Binding-site contacts:
Ligand atom O2 contacts residue G3 of chain 1.A at 2.7 Å (h-bond).
Ligand atom C4 contacts residue G3 of chain 1.A at 3.3 Å.
Ligand atom O6 contacts residue C2 of chain 1.A at 2.8 Å (h-bond).
Ligand atom O3' contacts residue GLN80 of chain 1.C at 3.4 Å (h-bond).
Ligand atom O4 contacts residue A4 of chain 1.A at 3.1 Å (h-bond).
Ligand atom C4' contacts residue GLN80 of chain 1.C at 3.4 Å.
Ligand atom O5' contacts residue ASN52 of chain 1.C at 2.9 Å (h-bond).
Ligand atom N1 contacts residue C5 of chain 1.A at 2.9 Å (h-bond).
Ligand atom N1 contacts residue A6 of chain 1.A at 3.3 Å (h-bond).
Ligand atom N3 contacts residue A4 of chain 1.A at 2.9 Å (h-bond).
Ligand atom OP2 contacts residue THR94 of chain 1.C at 3.1 Å (h-bond).
Ligand atom O6 contacts residue C5 of chain 1.A at 3.0 Å (h-bond).
Ligand atom N3 contacts residue ASN51 of chain 1.C at 3.4 Å (h-bond).
Ligand atom C2 contacts residue A6 of chain 1.A at 3.2 Å.
Ligand atom C6 contacts residue A6 of chain 1.A at 3.3 Å.
Ligand atom N3 contacts residue G3 of chain 1.A at 3.4 Å (h-bond).
Ligand atom C2 contacts residue G3 of chain 1.A at 3.2 Å.
Ligand atom N4 contacts residue G3 of chain 1.A at 2.9 Å (h-bond).
Ligand atom N2 contacts residue C2 of chain 1.A at 3.0 Å (h-bond).
Ligand atom N3 contacts residue A4 of chain 1.A at 3.4 Å.
Ligand atom N2 contacts residue C5 of chain 1.A at 2.8 Å (h-bond).
Ligand atom N3 contacts residue ASN52 of chain 1.C at 3.1 Å (h-bond).
Ligand atom OP1 contacts residue TRP85 of chain 1.C at 2.8 Å (h-bond).
Ligand atom N1 contacts residue C2 of chain 1.A at 2.9 Å (h-bond).
Ligand atom N3 contacts residue A6 of chain 1.A at 3.0 Å (h-bond).
Ligand atom C1' contacts residue ASN51 of chain 1.C at 3.4 Å.
Ligand atom OP1 contacts residue SER93 of chain 1.C at 2.6 Å (h-bond).
Ligand atom O2 contacts residue ASN23 of chain 1.C at 2.8 Å (h-bond).
Ligand atom OP1 contacts residue LYS84 of chain 1.C at 3.4 Å.
Ligand atom OP1 contacts residue THR50 of chain 1.C at 2.8 Å (h-bond).
Ligand atom O4 contacts residue A6 of chain 1.A at 3.1 Å (h-bond).
Ligand atom N2 contacts residue ASN52 of chain 1.C at 3.3 Å (h-bond).
Ligand atom O4' contacts residue ASN51 of chain 1.C at 3.2 Å (h-bond).
Ligand atom O4' contacts residue GLN80 of chain 1.C at 3.4 Å (h-bond).
Ligand atom N2 contacts residue G3 of chain 1.A at 3.2 Å (h-bond).
Ligand atom O4' contacts residue ASN23 of chain 1.C at 3.4 Å (h-bond).
Ligand atom N3 contacts residue G3 of chain 1.A at 2.8 Å (h-bond).
Ligand atom O4' contacts residue ASN23 of chain 1.C at 3.0 Å (h-bond).
Ligand atom O3' contacts residue THR50 of chain 1.C at 3.3 Å.
Ligand atom O4' contacts residue ASN52 of chain 1.C at 2.9 Å (h-bond).

Sequence of chain 1.C:
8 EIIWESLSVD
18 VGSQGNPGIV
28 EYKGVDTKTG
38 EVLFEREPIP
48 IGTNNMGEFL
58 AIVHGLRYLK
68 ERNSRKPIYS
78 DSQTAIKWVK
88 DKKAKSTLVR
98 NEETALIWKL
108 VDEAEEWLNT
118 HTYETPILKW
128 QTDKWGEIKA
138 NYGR

The protein below binds the small molecule below.
Small molecule (SMILES): Cc1cn([C@H]2C[C@H](O[P](=O)(O)OC[C@H]3O[C@@H](n4cnc5c(=O)nc(N)[nH]c54)C[C@@H]3O[P](=O)(O)OC[C@H]3O[C@@H](n4cc(C)c(=O)[nH]c4=O)C[C@@H]3O[P](=O)(O)OC[C@H]3O[C@@H](n4ccc(N)nc4=O)C[C@@H]3O[P](=O)(O)OC[C@H]3O[C@@H](n4cnc5c(=O)nc(N)[nH]c54)C[C@@H]3O)[C@@H](CO[P](=O)(O)O[C@H]3C[C@H](n4cnc5c(N)ncnc54)O[C@@H]3CO)O2)c(=O)[nH]c1=O